Binding-site contacts:
Ligand atom C4 contacts residue CYS173 of chain 1.C at 4.3 Å (hydrophobic).
Ligand atom N3 contacts residue CYS198 of chain 1.C at 4.0 Å.
Ligand atom N2 contacts residue ASP171 of chain 1.C at 3.2 Å (salt-bridge).
Ligand atom C6 contacts residue ASN174 of chain 1.C at 3.9 Å.
Ligand atom N3 contacts residue SER172 of chain 1.C at 4.0 Å.
Ligand atom N3 contacts residue ASP171 of chain 1.C at 3.0 Å (salt-bridge).
Ligand atom N1 contacts residue ASN174 of chain 1.C at 3.9 Å.
Ligand atom C1 contacts residue PHE193 of chain 1.C at 4.3 Å (hydrophobic).
Ligand atom C7 contacts residue ASP171 of chain 1.C at 3.4 Å.
Ligand atom C5 contacts residue SER172 of chain 1.C at 4.0 Å.
Ligand atom N1 contacts residue SER192 of chain 1.C at 4.4 Å.
Ligand atom C4 contacts residue PHE193 of chain 1.C at 3.9 Å (hydrophobic).
Ligand atom C5 contacts residue VAL191 of chain 1.C at 4.2 Å (hydrophobic).
Ligand atom N3 contacts residue LYS195 of chain 1.C at 3.4 Å (salt-bridge).
Ligand atom C5 contacts residue ASN174 of chain 1.C at 4.4 Å.
Ligand atom C7 contacts residue PHE193 of chain 1.C at 4.2 Å (hydrophobic).
Ligand atom C3 contacts residue LYS195 of chain 1.C at 4.4 Å.
Ligand atom N2 contacts residue PHE193 of chain 1.C at 4.1 Å.
Ligand atom C1 contacts residue CYS173 of chain 1.C at 4.3 Å (hydrophobic).
Ligand atom C3 contacts residue PHE193 of chain 1.C at 3.9 Å (hydrophobic).
Ligand atom N1 contacts residue SER177 of chain 1.C at 3.5 Å (h-bond).
Ligand atom C4 contacts residue GLY194 of chain 1.C at 3.8 Å.
Ligand atom C4 contacts residue SER172 of chain 1.C at 4.1 Å.
Ligand atom C2 contacts residue GLY194 of chain 1.C at 4.0 Å.
Ligand atom N2 contacts residue GLY205 of chain 1.C at 3.6 Å.
Ligand atom N2 contacts residue SER172 of chain 1.C at 3.7 Å.
Ligand atom C4 contacts residue CYS198 of chain 1.C at 4.4 Å (hydrophobic).
Ligand atom N3 contacts residue GLY194 of chain 1.C at 3.7 Å.
Ligand atom N2 contacts residue GLY194 of chain 1.C at 4.3 Å.
Ligand atom C3 contacts residue CYS198 of chain 1.C at 4.4 Å (hydrophobic).
Ligand atom C3 contacts residue GLY194 of chain 1.C at 3.4 Å.
Ligand atom C7 contacts residue GLY194 of chain 1.C at 3.8 Å.
Ligand atom C2 contacts residue PHE193 of chain 1.C at 4.3 Å (hydrophobic).
Ligand atom C5 contacts residue CYS173 of chain 1.C at 3.9 Å (hydrophobic).
Ligand atom C1 contacts residue ASN174 of chain 1.C at 4.0 Å.
Ligand atom C5 contacts residue PHE193 of chain 1.C at 4.3 Å (hydrophobic).
Ligand atom C6 contacts residue VAL191 of chain 1.C at 4.0 Å (hydrophobic).
Ligand atom C6 contacts residue CYS173 of chain 1.C at 3.8 Å (hydrophobic).
Ligand atom C2 contacts residue ASN174 of chain 1.C at 3.9 Å.
Ligand atom C7 contacts residue SER172 of chain 1.C at 3.7 Å.

Sequence of chain 1.C:
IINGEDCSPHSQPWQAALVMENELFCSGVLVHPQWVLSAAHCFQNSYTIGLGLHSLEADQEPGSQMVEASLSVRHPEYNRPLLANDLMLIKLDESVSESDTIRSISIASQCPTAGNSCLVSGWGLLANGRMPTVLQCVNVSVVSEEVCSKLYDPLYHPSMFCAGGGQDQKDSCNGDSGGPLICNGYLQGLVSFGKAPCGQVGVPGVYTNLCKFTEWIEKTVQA

This small molecule binds to this protein.
Small molecule (SMILES): NC(=[NH2+])c1ccc(N)cc1